Binding-site contacts:
Ligand atom O5 contacts residue ASN278 of chain 1.C at 2.4 Å (h-bond).
Ligand atom C8 contacts residue SER38 of chain 1.C at 3.5 Å.
Ligand atom N2 contacts residue ASN278 of chain 1.C at 3.0 Å (h-bond).
Ligand atom O7 contacts residue ASN278 of chain 1.C at 2.9 Å (h-bond).
Ligand atom C8 contacts residue ASN278 of chain 1.C at 4.3 Å.
Ligand atom C5 contacts residue ASN291 of chain 1.C at 4.0 Å.
Ligand atom C1 contacts residue ASN291 of chain 1.C at 4.2 Å.
Ligand atom C8 contacts residue VAL290 of chain 1.C at 4.3 Å (hydrophobic).
Ligand atom C5 contacts residue ASN278 of chain 1.C at 3.7 Å.
Ligand atom C6 contacts residue ASN291 of chain 1.C at 4.3 Å.
Ligand atom N2 contacts residue VAL290 of chain 1.C at 3.5 Å (h-bond).
Ligand atom C2 contacts residue VAL290 of chain 1.C at 3.8 Å (hydrophobic).
Ligand atom C1 contacts residue ASN278 of chain 1.C at 1.4 Å.
Ligand atom C7 contacts residue ASN278 of chain 1.C at 3.1 Å.
Ligand atom O5 contacts residue VAL290 of chain 1.C at 4.4 Å.
Ligand atom O6 contacts residue GLU391 of chain 1.C at 4.4 Å.
Ligand atom O6 contacts residue ASN291 of chain 1.C at 4.2 Å.
Ligand atom O5 contacts residue ASN291 of chain 1.C at 3.9 Å.
Ligand atom C3 contacts residue ASN278 of chain 1.C at 3.8 Å.
Ligand atom C3 contacts residue VAL290 of chain 1.C at 4.1 Å (hydrophobic).
Ligand atom C2 contacts residue ASN278 of chain 1.C at 2.5 Å.
Ligand atom C7 contacts residue VAL290 of chain 1.C at 4.3 Å (hydrophobic).
Ligand atom C4 contacts residue ASN278 of chain 1.C at 4.3 Å.
Ligand atom C1 contacts residue VAL290 of chain 1.C at 3.4 Å (hydrophobic).
Ligand atom C6 contacts residue GLU391 of chain 1.C at 4.2 Å.

Sequence of chain 1.C:
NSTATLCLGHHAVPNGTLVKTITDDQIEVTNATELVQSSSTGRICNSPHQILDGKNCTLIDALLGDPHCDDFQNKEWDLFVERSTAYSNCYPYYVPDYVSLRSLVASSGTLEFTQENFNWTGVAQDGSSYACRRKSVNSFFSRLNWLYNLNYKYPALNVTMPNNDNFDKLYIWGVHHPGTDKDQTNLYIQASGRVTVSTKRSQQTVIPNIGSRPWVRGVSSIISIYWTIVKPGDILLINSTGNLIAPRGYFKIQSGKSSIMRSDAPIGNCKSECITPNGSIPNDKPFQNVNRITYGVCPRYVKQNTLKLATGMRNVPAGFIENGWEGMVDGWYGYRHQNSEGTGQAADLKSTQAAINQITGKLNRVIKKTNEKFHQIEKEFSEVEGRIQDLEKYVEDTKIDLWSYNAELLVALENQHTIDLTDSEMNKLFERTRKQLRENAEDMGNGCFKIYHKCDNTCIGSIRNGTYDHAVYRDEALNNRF

This small molecule binds to this protein.
Small molecule (SMILES): CC(=O)N[C@@H]1[C@@H](O)[C@H](O)[C@@H](CO)O[C@H]1O